The small molecule below binds the protein below.
Small molecule (SMILES): C[C@@H](Oc1cc(-c2cnn(C3CCNCC3)c2)cnc1N)c1c(Cl)ccc(F)c1Cl

Binding-site contacts:
Ligand atom N23 contacts residue LEU172 of chain 1.A at 3.9 Å.
Ligand atom C8 contacts residue GLY117 of chain 1.A at 3.8 Å.
Ligand atom F contacts residue ASN170 of chain 1.A at 3.3 Å.
Ligand atom C10 contacts residue ALA116 of chain 1.A at 3.5 Å (hydrophobic).
Ligand atom C18 contacts residue LEU172 of chain 1.A at 3.7 Å (hydrophobic).
Ligand atom C14 contacts residue MET115 of chain 1.A at 3.9 Å (hydrophobic).
Ligand atom C19 contacts residue LEU172 of chain 1.A at 3.5 Å (hydrophobic).
Ligand atom C12 contacts residue LEU172 of chain 1.A at 3.6 Å (hydrophobic).
Ligand atom F contacts residue LEU172 of chain 1.A at 3.7 Å.
Ligand atom C16 contacts residue MET115 of chain 1.A at 3.9 Å (hydrophobic).
Ligand atom N22 contacts residue ALA64 of chain 1.A at 3.5 Å.
Ligand atom N22 contacts residue LEU172 of chain 1.A at 3.6 Å.
Ligand atom C19 contacts residue ALA64 of chain 1.A at 3.5 Å (hydrophobic).
Ligand atom N24 contacts residue GLY118 of chain 1.A at 3.8 Å.
Ligand atom C15 contacts residue LEU172 of chain 1.A at 3.8 Å (hydrophobic).
Ligand atom C19 contacts residue GLU113 of chain 1.A at 3.9 Å.
Ligand atom C2 contacts residue ARG169 of chain 1.A at 3.3 Å.
Ligand atom N23 contacts residue GLU113 of chain 1.A at 3.6 Å.
Ligand atom F contacts residue ASP186 of chain 1.A at 3.4 Å.
Ligand atom N22 contacts residue GLU113 of chain 1.A at 3.1 Å (salt-bridge).
Ligand atom N24 contacts residue LEU38 of chain 1.A at 3.9 Å.
Ligand atom N23 contacts residue LEU114 of chain 1.A at 4.0 Å.
Ligand atom N26 contacts residue GLY118 of chain 1.A at 3.7 Å.
Ligand atom N25 contacts residue ALA116 of chain 1.A at 3.6 Å.
Ligand atom F contacts residue GLY185 of chain 1.A at 3.5 Å.
Ligand atom C8 contacts residue ALA116 of chain 1.A at 3.3 Å (hydrophobic).
Ligand atom CL2 contacts residue GLY185 of chain 1.A at 3.0 Å.
Ligand atom CL2 contacts residue LEU172 of chain 1.A at 3.4 Å.
Ligand atom C1 contacts residue MET112 of chain 1.A at 3.5 Å (hydrophobic).
Ligand atom C2 contacts residue LEU172 of chain 1.A at 3.8 Å (hydrophobic).
Ligand atom N22 contacts residue MET112 of chain 1.A at 3.7 Å.
Ligand atom O27 contacts residue MET112 of chain 1.A at 3.7 Å.
Ligand atom C5 contacts residue MET115 of chain 1.A at 3.0 Å (hydrophobic).
Ligand atom C7 contacts residue MET115 of chain 1.A at 3.5 Å (hydrophobic).
Ligand atom N23 contacts residue MET115 of chain 1.A at 2.9 Å (h-bond).
Ligand atom C16 contacts residue GLY118 of chain 1.A at 3.9 Å.
Ligand atom C8 contacts residue GLY118 of chain 1.A at 3.5 Å.
Ligand atom C7 contacts residue GLY118 of chain 1.A at 3.7 Å.
Ligand atom N23 contacts residue ALA64 of chain 1.A at 3.7 Å.
Ligand atom C9 contacts residue LEU38 of chain 1.A at 3.6 Å (hydrophobic).

Sequence of chain 1.A:
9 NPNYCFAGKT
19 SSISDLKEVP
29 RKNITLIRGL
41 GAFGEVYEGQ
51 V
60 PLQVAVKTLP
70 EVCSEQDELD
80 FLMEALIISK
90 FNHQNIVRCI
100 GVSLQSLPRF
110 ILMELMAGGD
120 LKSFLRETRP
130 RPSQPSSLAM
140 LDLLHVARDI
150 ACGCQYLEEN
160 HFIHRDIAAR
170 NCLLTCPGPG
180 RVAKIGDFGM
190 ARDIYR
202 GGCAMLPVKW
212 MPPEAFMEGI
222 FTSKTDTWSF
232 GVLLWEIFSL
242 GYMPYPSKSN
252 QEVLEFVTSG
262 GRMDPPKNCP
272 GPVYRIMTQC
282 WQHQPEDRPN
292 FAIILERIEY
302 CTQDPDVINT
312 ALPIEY